Binding-site contacts:
Ligand atom C3 contacts residue GLY12 of chain 1.A at 3.9 Å.
Ligand atom O1 contacts residue TRP62 of chain 1.A at 4.2 Å.
Ligand atom O4 contacts residue GLY11 of chain 1.A at 3.5 Å.
Ligand atom C6 contacts residue CYS131 of chain 1.A at 3.7 Å (hydrophobic).
Ligand atom O3 contacts residue GLY12 of chain 1.A at 3.0 Å (h-bond).
Ligand atom O6 contacts residue TRP129 of chain 1.A at 3.9 Å.
Ligand atom C5 contacts residue CYS131 of chain 1.A at 4.0 Å (hydrophobic).
Ligand atom C5 contacts residue ASP134 of chain 1.A at 4.1 Å.
Ligand atom O3 contacts residue LYS88 of chain 1.A at 3.4 Å (salt-bridge).
Ligand atom C1 contacts residue TRP62 of chain 1.A at 3.8 Å (hydrophobic).
Ligand atom C6 contacts residue ARG132 of chain 1.A at 3.7 Å.
Ligand atom C6 contacts residue TRP62 of chain 1.A at 4.1 Å (hydrophobic).
Ligand atom C6 contacts residue CYS131 of chain 1.A at 4.0 Å (hydrophobic).
Ligand atom O4 contacts residue ASP134 of chain 1.A at 2.7 Å (salt-bridge).
Ligand atom C1 contacts residue CYS131 of chain 1.A at 4.0 Å (hydrophobic).
Ligand atom O5 contacts residue GLY130 of chain 1.A at 3.9 Å.
Ligand atom C4 contacts residue GLY11 of chain 1.A at 4.2 Å.
Ligand atom O5 contacts residue CYS131 of chain 1.A at 3.0 Å (h-bond).
Ligand atom C5 contacts residue TRP62 of chain 1.A at 3.9 Å (hydrophobic).
Ligand atom C3 contacts residue TYR89 of chain 1.A at 4.0 Å (hydrophobic).
Ligand atom C4 contacts residue GLY12 of chain 1.A at 3.5 Å.
Ligand atom O4 contacts residue TYR89 of chain 1.A at 3.0 Å (h-bond).
Ligand atom O4 contacts residue TYR89 of chain 1.A at 3.7 Å.
Ligand atom O4 contacts residue TRP62 of chain 1.A at 4.2 Å.
Ligand atom C4 contacts residue ASP134 of chain 1.A at 3.5 Å.
Ligand atom C3 contacts residue TRP62 of chain 1.A at 4.4 Å (hydrophobic).
Ligand atom C6 contacts residue ASP134 of chain 1.A at 3.4 Å.
Ligand atom O6 contacts residue ARG132 of chain 1.A at 3.0 Å (salt-bridge).
Ligand atom C6 contacts residue GLY130 of chain 1.A at 4.4 Å.
Ligand atom C5 contacts residue TYR89 of chain 1.A at 4.2 Å (hydrophobic).
Ligand atom O4 contacts residue GLY12 of chain 1.A at 3.5 Å (h-bond).
Ligand atom C4 contacts residue TYR89 of chain 1.A at 3.6 Å (hydrophobic).
Ligand atom O3 contacts residue TYR89 of chain 1.A at 3.1 Å (h-bond).
Ligand atom O3 contacts residue GLY11 of chain 1.A at 4.0 Å.
Ligand atom O6 contacts residue ASP134 of chain 1.A at 2.8 Å (salt-bridge).
Ligand atom O2 contacts residue TRP62 of chain 1.A at 4.3 Å.
Ligand atom C6 contacts residue TYR89 of chain 1.A at 3.5 Å (hydrophobic).
Ligand atom O6 contacts residue GLY130 of chain 1.A at 3.0 Å (h-bond).
Ligand atom O6 contacts residue CYS131 of chain 1.A at 2.9 Å (h-bond).
Ligand atom O5 contacts residue TRP62 of chain 1.A at 3.9 Å.

Sequence of chain 1.A:
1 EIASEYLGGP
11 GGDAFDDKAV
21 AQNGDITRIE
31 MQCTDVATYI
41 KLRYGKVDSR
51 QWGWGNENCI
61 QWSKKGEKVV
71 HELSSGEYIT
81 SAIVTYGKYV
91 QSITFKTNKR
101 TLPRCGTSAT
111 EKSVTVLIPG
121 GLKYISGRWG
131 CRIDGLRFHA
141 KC

A protein and the small-molecule ligand that binds it are described below.
Small molecule (SMILES): OC[C@H]1O[C@H](OC[C@H]2O[C@@H](O)[C@H](O)[C@@H](O)[C@@H]2O)[C@H](O)[C@@H](O)[C@@H]1O